Binding-site contacts:
Ligand atom C5 contacts residue ASN1093 of chain 1.A at 3.7 Å.
Ligand atom C8 contacts residue ALA732 of chain 1.A at 4.3 Å (hydrophobic).
Ligand atom C7 contacts residue LYS1092 of chain 1.A at 4.5 Å.
Ligand atom O7 contacts residue GLU1091 of chain 1.A at 4.2 Å.
Ligand atom C3 contacts residue ASN1093 of chain 1.A at 3.9 Å.
Ligand atom C5 contacts residue ALA725 of chain 1.A at 3.9 Å (hydrophobic).
Ligand atom O5 contacts residue ASN1093 of chain 1.A at 2.4 Å (h-bond).
Ligand atom C8 contacts residue LYS1092 of chain 1.A at 3.9 Å.
Ligand atom C7 contacts residue ASN1093 of chain 1.A at 3.1 Å.
Ligand atom C1 contacts residue ASN1093 of chain 1.A at 1.5 Å.
Ligand atom N2 contacts residue ASN1093 of chain 1.A at 2.9 Å (h-bond).
Ligand atom C1 contacts residue ALA725 of chain 1.A at 4.3 Å (hydrophobic).
Ligand atom O7 contacts residue LYS1092 of chain 1.A at 4.5 Å.
Ligand atom C8 contacts residue GLU1091 of chain 1.A at 3.4 Å.
Ligand atom C7 contacts residue GLU1091 of chain 1.A at 4.3 Å.
Ligand atom C4 contacts residue ASN1093 of chain 1.A at 4.3 Å.
Ligand atom O5 contacts residue ALA725 of chain 1.A at 4.4 Å.
Ligand atom C2 contacts residue ASN1093 of chain 1.A at 2.5 Å.
Ligand atom O7 contacts residue ASN1093 of chain 1.A at 3.4 Å (h-bond).
Ligand atom C8 contacts residue ASN1093 of chain 1.A at 3.5 Å.

Sequence of chain 1.A:
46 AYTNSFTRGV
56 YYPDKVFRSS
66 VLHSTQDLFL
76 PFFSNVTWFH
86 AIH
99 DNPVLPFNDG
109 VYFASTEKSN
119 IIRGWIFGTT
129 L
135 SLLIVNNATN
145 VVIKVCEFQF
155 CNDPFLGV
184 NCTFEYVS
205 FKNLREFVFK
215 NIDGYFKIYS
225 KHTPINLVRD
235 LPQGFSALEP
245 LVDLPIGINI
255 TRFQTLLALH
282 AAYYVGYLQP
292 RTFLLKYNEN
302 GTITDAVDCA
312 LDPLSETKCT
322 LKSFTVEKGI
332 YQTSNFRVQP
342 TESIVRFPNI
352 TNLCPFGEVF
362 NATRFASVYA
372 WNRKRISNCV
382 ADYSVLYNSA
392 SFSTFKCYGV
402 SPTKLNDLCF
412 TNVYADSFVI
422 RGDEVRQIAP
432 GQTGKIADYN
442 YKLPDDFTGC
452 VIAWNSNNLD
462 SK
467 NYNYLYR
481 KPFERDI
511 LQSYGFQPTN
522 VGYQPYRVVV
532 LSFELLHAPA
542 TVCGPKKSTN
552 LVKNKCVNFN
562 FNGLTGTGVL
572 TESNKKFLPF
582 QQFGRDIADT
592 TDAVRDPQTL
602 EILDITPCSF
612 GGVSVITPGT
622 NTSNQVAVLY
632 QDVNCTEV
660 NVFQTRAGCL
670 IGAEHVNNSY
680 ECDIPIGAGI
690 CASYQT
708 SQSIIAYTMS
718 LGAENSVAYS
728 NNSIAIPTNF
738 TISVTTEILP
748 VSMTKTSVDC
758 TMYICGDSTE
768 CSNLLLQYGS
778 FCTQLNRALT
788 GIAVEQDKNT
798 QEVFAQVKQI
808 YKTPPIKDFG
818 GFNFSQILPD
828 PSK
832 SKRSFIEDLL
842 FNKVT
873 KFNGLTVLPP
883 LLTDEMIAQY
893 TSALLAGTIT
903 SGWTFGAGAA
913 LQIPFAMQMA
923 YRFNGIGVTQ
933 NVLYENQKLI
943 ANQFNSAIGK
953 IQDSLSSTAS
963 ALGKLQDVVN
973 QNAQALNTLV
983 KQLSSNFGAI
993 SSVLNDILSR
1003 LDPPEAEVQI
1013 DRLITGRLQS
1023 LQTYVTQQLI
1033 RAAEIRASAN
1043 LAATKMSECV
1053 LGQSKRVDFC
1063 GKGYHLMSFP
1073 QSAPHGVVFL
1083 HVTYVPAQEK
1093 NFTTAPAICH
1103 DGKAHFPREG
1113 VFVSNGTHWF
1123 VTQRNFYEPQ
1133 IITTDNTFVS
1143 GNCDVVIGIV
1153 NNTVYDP

A protein and the small-molecule ligand that binds it are described below.
Small molecule (SMILES): CC(=O)N[C@@H]1[C@@H](O)[C@H](O)[C@@H](CO)O[C@H]1O